Sequence of chain 1.A:
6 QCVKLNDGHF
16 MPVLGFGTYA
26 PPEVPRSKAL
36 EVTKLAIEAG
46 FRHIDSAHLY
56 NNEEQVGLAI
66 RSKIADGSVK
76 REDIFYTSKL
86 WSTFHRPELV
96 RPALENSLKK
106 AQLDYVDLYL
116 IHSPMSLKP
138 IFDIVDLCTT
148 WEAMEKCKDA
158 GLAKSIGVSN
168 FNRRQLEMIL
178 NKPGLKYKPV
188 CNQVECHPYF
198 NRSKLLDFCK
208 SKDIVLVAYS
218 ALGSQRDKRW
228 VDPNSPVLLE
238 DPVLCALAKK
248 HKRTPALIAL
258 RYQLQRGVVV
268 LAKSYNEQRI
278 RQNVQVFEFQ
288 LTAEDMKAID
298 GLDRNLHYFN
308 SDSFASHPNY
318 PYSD

Binding-site contacts:
Ligand atom C6B contacts residue NAP1 of chain 1.B at 3.5 Å.
Ligand atom C4B contacts residue ASN167 of chain 1.A at 3.9 Å.
Ligand atom CL2 contacts residue LEU54 of chain 1.A at 4.0 Å.
Ligand atom OXT contacts residue TYR55 of chain 1.A at 3.0 Å (h-bond).
Ligand atom C4B contacts residue MET120 of chain 1.A at 3.6 Å (hydrophobic).
Ligand atom C3B contacts residue ASN167 of chain 1.A at 4.0 Å.
Ligand atom CL1 contacts residue PHE306 of chain 1.A at 3.2 Å.
Ligand atom OXT contacts residue TYR24 of chain 1.A at 3.9 Å.
Ligand atom C7B contacts residue PHE311 of chain 1.A at 3.9 Å (hydrophobic).
Ligand atom C6B contacts residue ASN167 of chain 1.A at 3.7 Å.
Ligand atom CL2 contacts residue TRP86 of chain 1.A at 3.3 Å.
Ligand atom C4 contacts residue TRP227 of chain 1.A at 3.5 Å (hydrophobic).
Ligand atom C4B contacts residue PHE311 of chain 1.A at 3.9 Å (hydrophobic).
Ligand atom C7 contacts residue TYR55 of chain 1.A at 3.1 Å (hydrophobic).
Ligand atom C7B contacts residue TYR216 of chain 1.A at 4.0 Å (hydrophobic).
Ligand atom OH contacts residue HIS117 of chain 1.A at 2.8 Å (h-bond).
Ligand atom C5 contacts residue TRP227 of chain 1.A at 3.6 Å (hydrophobic).
Ligand atom CL1 contacts residue TYR216 of chain 1.A at 3.4 Å.
Ligand atom C2B contacts residue TYR216 of chain 1.A at 3.7 Å (hydrophobic).
Ligand atom CL2 contacts residue NAP1 of chain 1.B at 3.9 Å.
Ligand atom C1 contacts residue NAP1 of chain 1.B at 3.8 Å.
Ligand atom C5B contacts residue MET120 of chain 1.A at 4.0 Å (hydrophobic).
Ligand atom C2B contacts residue NAP1 of chain 1.B at 3.7 Å.
Ligand atom C5B contacts residue ASN167 of chain 1.A at 3.7 Å.
Ligand atom N contacts residue NAP1 of chain 1.B at 2.9 Å (h-bond).
Ligand atom C5B contacts residue SER118 of chain 1.A at 3.9 Å.
Ligand atom C4 contacts residue PHE306 of chain 1.A at 4.0 Å (hydrophobic).
Ligand atom C2 contacts residue NAP1 of chain 1.B at 4.0 Å.
Ligand atom C1B contacts residue NAP1 of chain 1.B at 3.1 Å.
Ligand atom C5 contacts residue TYR24 of chain 1.A at 4.0 Å (hydrophobic).
Ligand atom CL2 contacts residue HIS117 of chain 1.A at 3.3 Å.
Ligand atom OXT contacts residue NAP1 of chain 1.B at 3.2 Å.
Ligand atom C7 contacts residue NAP1 of chain 1.B at 3.2 Å.
Ligand atom C3B contacts residue PHE311 of chain 1.A at 3.9 Å (hydrophobic).
Ligand atom OH contacts residue NAP1 of chain 1.B at 3.0 Å.
Ligand atom OH contacts residue TYR55 of chain 1.A at 2.5 Å (h-bond).
Ligand atom N contacts residue HIS117 of chain 1.A at 3.9 Å.
Ligand atom C7 contacts residue HIS117 of chain 1.A at 4.0 Å.
Ligand atom C3B contacts residue TYR216 of chain 1.A at 4.0 Å (hydrophobic).
Ligand atom CL1 contacts residue NAP1 of chain 1.B at 3.7 Å.

A small-molecule ligand and the protein it binds are described below.
Small molecule (SMILES): Cc1ccc(Cl)c(Nc2ccccc2C(=O)O)c1Cl